The protein below binds the small molecule below.
Small molecule (SMILES): C[C@H](C(=O)OCCNC(=O)CCNC(=O)[C@H](O)C(C)(C)COP(=O)(O)OP(=O)(O)OC[C@H]1O[C@@H](n2cnc3c(N)ncnc32)[C@H](O)[C@@H]1OP(=O)(O)O)S(=O)(=O)O

Binding-site contacts:
Ligand atom N3 contacts residue LCV1 of chain 1.S at 0.0 Å (h-bond).
Ligand atom CP2 contacts residue LCV1 of chain 1.S at 0.0 Å.
Ligand atom O12 contacts residue LCV1 of chain 1.S at 0.1 Å (h-bond).
Ligand atom CP6 contacts residue LCV1 of chain 1.S at 0.1 Å.
Ligand atom C5' contacts residue LCV1 of chain 1.S at 0.0 Å.
Ligand atom CP5 contacts residue LCV1 of chain 1.S at 0.1 Å.
Ligand atom NP1 contacts residue LCV1 of chain 1.S at 0.0 Å (h-bond).
Ligand atom N7 contacts residue LCV1 of chain 1.S at 0.0 Å (h-bond).
Ligand atom O6 contacts residue LCV1 of chain 1.S at 0.0 Å (h-bond).
Ligand atom N1 contacts residue LCV1 of chain 1.S at 0.0 Å (h-bond).
Ligand atom O33 contacts residue LCV1 of chain 1.S at 0.0 Å (h-bond).
Ligand atom O5' contacts residue LCV1 of chain 1.S at 0.0 Å (h-bond).
Ligand atom C4' contacts residue LCV1 of chain 1.S at 0.0 Å.
Ligand atom O31 contacts residue LCV1 of chain 1.S at 0.0 Å (h-bond).
Ligand atom C6 contacts residue LCV1 of chain 1.S at 0.0 Å.
Ligand atom C4 contacts residue LCV1 of chain 1.S at 0.0 Å.
Ligand atom CP3 contacts residue LCV1 of chain 1.S at 0.1 Å.
Ligand atom CP4 contacts residue LCV1 of chain 1.S at 0.1 Å.
Ligand atom P2 contacts residue LCV1 of chain 1.S at 0.1 Å.
Ligand atom P3 contacts residue LCV1 of chain 1.S at 0.0 Å.
Ligand atom OP2 contacts residue LCV1 of chain 1.S at 0.1 Å (h-bond).
Ligand atom O32 contacts residue LCV1 of chain 1.S at 0.0 Å (h-bond).
Ligand atom O4' contacts residue LCV1 of chain 1.S at 0.0 Å (h-bond).
Ligand atom O11 contacts residue LCV1 of chain 1.S at 0.1 Å (h-bond).
Ligand atom P1 contacts residue LCV1 of chain 1.S at 0.1 Å.
Ligand atom O3' contacts residue LCV1 of chain 1.S at 0.0 Å (h-bond).
Ligand atom SS4 contacts residue LCV1 of chain 1.S at 0.1 Å (h-bond).
Ligand atom N9 contacts residue LCV1 of chain 1.S at 0.0 Å (h-bond).
Ligand atom OPS contacts residue LCV1 of chain 1.S at 0.0 Å (h-bond).
Ligand atom N6 contacts residue LCV1 of chain 1.S at 0.0 Å (h-bond).
Ligand atom C5 contacts residue LCV1 of chain 1.S at 0.0 Å.
Ligand atom C3' contacts residue LCV1 of chain 1.S at 0.0 Å.
Ligand atom C1' contacts residue LCV1 of chain 1.S at 0.0 Å.
Ligand atom C2 contacts residue LCV1 of chain 1.S at 0.0 Å.
Ligand atom CP1 contacts residue LCV1 of chain 1.S at 0.1 Å.
Ligand atom O2' contacts residue LCV1 of chain 1.S at 0.0 Å (h-bond).
Ligand atom C2' contacts residue LCV1 of chain 1.S at 0.0 Å.
Ligand atom C8 contacts residue LCV1 of chain 1.S at 0.0 Å.
Ligand atom OP1 contacts residue LCV1 of chain 1.S at 0.1 Å (h-bond).
Ligand atom NP2 contacts residue LCV1 of chain 1.S at 0.1 Å (h-bond).

Sequence of chain 1.F:
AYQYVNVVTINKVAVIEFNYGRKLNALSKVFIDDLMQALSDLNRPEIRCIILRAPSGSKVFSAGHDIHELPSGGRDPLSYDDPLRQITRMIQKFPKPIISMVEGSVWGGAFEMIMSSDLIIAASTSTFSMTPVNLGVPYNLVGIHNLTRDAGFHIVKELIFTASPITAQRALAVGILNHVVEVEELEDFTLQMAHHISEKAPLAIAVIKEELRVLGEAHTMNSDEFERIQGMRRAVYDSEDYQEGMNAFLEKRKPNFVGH